This protein binds this small molecule.
Small molecule (SMILES): CC(=O)N[C@@H]1[C@@H](O)[C@H](O)[C@@H](CO)O[C@H]1O

Binding-site contacts:
Ligand atom C2 contacts residue GLN328 of chain 1.D at 3.9 Å.
Ligand atom C3 contacts residue ASN346 of chain 1.D at 3.8 Å.
Ligand atom C5 contacts residue ASN335 of chain 1.D at 4.1 Å.
Ligand atom N2 contacts residue GLN328 of chain 1.D at 4.1 Å.
Ligand atom C5 contacts residue ASN346 of chain 1.D at 3.6 Å.
Ligand atom C4 contacts residue ASN346 of chain 1.D at 4.2 Å.
Ligand atom O7 contacts residue LYS337 of chain 1.D at 2.9 Å (salt-bridge).
Ligand atom C1 contacts residue ASN346 of chain 1.D at 1.5 Å.
Ligand atom C2 contacts residue ASN346 of chain 1.D at 2.5 Å.
Ligand atom C6 contacts residue ASN335 of chain 1.D at 3.9 Å.
Ligand atom O7 contacts residue GLN328 of chain 1.D at 2.4 Å (h-bond).
Ligand atom C7 contacts residue LYS337 of chain 1.D at 3.5 Å.
Ligand atom C2 contacts residue ASN335 of chain 1.D at 4.4 Å.
Ligand atom C1 contacts residue ASN335 of chain 1.D at 4.2 Å.
Ligand atom O5 contacts residue ASN346 of chain 1.D at 2.3 Å (h-bond).
Ligand atom C4 contacts residue ASN335 of chain 1.D at 4.0 Å.
Ligand atom O3 contacts residue GLN328 of chain 1.D at 4.4 Å.
Ligand atom C7 contacts residue GLN328 of chain 1.D at 3.5 Å.
Ligand atom O5 contacts residue ASN335 of chain 1.D at 3.5 Å.
Ligand atom C8 contacts residue LYS337 of chain 1.D at 3.4 Å.
Ligand atom O6 contacts residue ASN335 of chain 1.D at 3.1 Å (h-bond).
Ligand atom O6 contacts residue GLU330 of chain 1.D at 4.1 Å.
Ligand atom N2 contacts residue ASN346 of chain 1.D at 3.0 Å (h-bond).
Ligand atom O7 contacts residue ASN346 of chain 1.D at 3.6 Å.
Ligand atom C7 contacts residue ASN346 of chain 1.D at 3.5 Å.

Sequence of chain 1.D:
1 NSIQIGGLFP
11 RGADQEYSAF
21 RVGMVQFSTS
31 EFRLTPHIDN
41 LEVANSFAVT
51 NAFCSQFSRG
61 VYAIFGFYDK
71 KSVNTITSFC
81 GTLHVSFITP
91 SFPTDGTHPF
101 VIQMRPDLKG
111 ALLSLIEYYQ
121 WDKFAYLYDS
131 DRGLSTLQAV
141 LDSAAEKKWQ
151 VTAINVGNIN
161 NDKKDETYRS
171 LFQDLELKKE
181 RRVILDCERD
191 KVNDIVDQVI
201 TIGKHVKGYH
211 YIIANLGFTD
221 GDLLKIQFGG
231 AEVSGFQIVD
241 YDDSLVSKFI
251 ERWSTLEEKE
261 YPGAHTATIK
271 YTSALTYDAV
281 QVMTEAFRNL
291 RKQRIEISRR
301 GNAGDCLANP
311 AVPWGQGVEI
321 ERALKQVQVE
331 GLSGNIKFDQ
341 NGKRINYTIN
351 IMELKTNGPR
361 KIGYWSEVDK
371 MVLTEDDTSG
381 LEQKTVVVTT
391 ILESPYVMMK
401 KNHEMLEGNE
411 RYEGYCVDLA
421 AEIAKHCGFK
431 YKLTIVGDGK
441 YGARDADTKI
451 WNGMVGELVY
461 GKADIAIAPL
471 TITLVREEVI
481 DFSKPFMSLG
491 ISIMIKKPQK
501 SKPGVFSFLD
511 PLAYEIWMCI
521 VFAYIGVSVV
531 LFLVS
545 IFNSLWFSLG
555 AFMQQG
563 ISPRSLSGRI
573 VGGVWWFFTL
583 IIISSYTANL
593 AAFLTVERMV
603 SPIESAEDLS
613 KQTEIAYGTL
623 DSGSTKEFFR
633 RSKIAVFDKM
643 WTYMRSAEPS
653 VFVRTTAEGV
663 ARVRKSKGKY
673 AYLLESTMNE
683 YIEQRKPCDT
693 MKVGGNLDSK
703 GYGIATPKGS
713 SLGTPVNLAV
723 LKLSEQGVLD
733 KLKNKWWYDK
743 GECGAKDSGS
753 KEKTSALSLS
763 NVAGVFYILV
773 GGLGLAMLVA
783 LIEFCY